Binding-site contacts:
Ligand atom CB contacts residue MET306 of chain 1.A at 3.4 Å (hydrophobic).
Ligand atom OD2 contacts residue ARG392 of chain 1.A at 3.3 Å (salt-bridge).
Ligand atom OD2 contacts residue ALA353 of chain 1.A at 3.5 Å.
Ligand atom OD1 contacts residue THR309 of chain 1.A at 3.0 Å (h-bond).
Ligand atom OD1 contacts residue THR347 of chain 1.A at 3.6 Å.
Ligand atom OXT contacts residue SER271 of chain 1.A at 3.0 Å (h-bond).
Ligand atom N contacts residue SER271 of chain 1.A at 2.9 Å (h-bond).
Ligand atom C contacts residue GLY349 of chain 1.A at 3.6 Å.
Ligand atom CG contacts residue GLY354 of chain 1.A at 3.4 Å.
Ligand atom CB contacts residue THR309 of chain 1.A at 3.8 Å.
Ligand atom C contacts residue SER273 of chain 1.A at 3.7 Å.
Ligand atom OXT contacts residue SER273 of chain 1.A at 2.8 Å (h-bond).
Ligand atom OD1 contacts residue GLY354 of chain 1.A at 3.0 Å (h-bond).
Ligand atom OXT contacts residue GLY349 of chain 1.A at 3.4 Å.
Ligand atom O contacts residue SER273 of chain 1.A at 3.2 Å.
Ligand atom OD2 contacts residue ASP389 of chain 1.A at 2.6 Å (salt-bridge).
Ligand atom O contacts residue GLY349 of chain 1.A at 3.7 Å.
Ligand atom C contacts residue THR393 of chain 1.A at 3.4 Å.
Ligand atom O contacts residue MET306 of chain 1.A at 3.4 Å.
Ligand atom OD2 contacts residue VAL350 of chain 1.A at 3.7 Å.
Ligand atom CG contacts residue ASP389 of chain 1.A at 3.6 Å.
Ligand atom CG contacts residue THR309 of chain 1.A at 3.8 Å.
Ligand atom OXT contacts residue SER272 of chain 1.A at 3.6 Å.
Ligand atom O contacts residue ASN396 of chain 1.A at 3.0 Å (h-bond).
Ligand atom OD2 contacts residue GLY354 of chain 1.A at 3.5 Å (h-bond).
Ligand atom CA contacts residue ASN396 of chain 1.A at 3.8 Å.
Ligand atom OD1 contacts residue ARG392 of chain 1.A at 2.9 Å (salt-bridge).
Ligand atom OD2 contacts residue GLY352 of chain 1.A at 3.4 Å (h-bond).
Ligand atom CA contacts residue ASP389 of chain 1.A at 3.6 Å.
Ligand atom OXT contacts residue THR393 of chain 1.A at 3.5 Å.
Ligand atom N contacts residue ASP389 of chain 1.A at 2.9 Å (salt-bridge).
Ligand atom CG contacts residue ALA353 of chain 1.A at 3.4 Å (hydrophobic).
Ligand atom OXT contacts residue VAL350 of chain 1.A at 3.6 Å.
Ligand atom CG contacts residue ARG392 of chain 1.A at 3.4 Å.
Ligand atom C contacts residue ASN396 of chain 1.A at 3.7 Å.
Ligand atom C contacts residue SER271 of chain 1.A at 3.8 Å.
Ligand atom CB contacts residue ALA353 of chain 1.A at 3.7 Å (hydrophobic).
Ligand atom CA contacts residue THR393 of chain 1.A at 3.2 Å.
Ligand atom N contacts residue THR393 of chain 1.A at 3.3 Å (h-bond).
Ligand atom N contacts residue VAL350 of chain 1.A at 2.8 Å (h-bond).

Sequence of chain 1.A:
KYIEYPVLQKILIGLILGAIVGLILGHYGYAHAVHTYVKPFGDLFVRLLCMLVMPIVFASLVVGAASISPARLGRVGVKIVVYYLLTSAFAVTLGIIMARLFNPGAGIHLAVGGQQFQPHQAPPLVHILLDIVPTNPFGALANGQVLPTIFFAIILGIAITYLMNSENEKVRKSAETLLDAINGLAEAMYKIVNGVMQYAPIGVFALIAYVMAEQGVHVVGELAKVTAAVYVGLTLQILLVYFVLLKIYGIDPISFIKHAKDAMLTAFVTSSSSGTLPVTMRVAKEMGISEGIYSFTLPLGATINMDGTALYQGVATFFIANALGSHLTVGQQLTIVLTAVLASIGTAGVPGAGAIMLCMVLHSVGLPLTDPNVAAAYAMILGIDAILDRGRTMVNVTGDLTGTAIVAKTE

This small molecule binds to this protein.
Small molecule (SMILES): N[C@@H](CC(=O)O)C(=O)O